The protein below binds the small molecule below.
Small molecule (SMILES): O=C(O)CO

Sequence of chain 1.B:
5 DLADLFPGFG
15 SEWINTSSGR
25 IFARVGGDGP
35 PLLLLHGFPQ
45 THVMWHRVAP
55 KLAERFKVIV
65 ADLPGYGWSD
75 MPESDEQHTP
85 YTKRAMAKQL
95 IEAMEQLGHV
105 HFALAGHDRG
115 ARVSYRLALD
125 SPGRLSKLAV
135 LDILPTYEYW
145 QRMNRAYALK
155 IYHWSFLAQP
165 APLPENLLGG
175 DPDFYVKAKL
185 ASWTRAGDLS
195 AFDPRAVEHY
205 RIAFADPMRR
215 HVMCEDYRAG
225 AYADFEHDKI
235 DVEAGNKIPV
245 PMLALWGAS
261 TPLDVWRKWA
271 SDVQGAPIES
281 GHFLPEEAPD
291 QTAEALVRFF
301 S

Binding-site contacts:
Ligand atom OXT contacts residue ILE137 of chain 1.B at 3.9 Å.
Ligand atom CA contacts residue ARG113 of chain 1.B at 4.2 Å.
Ligand atom C contacts residue TYR221 of chain 1.B at 4.4 Å (hydrophobic).
Ligand atom CA contacts residue TYR221 of chain 1.B at 3.4 Å (hydrophobic).
Ligand atom O2 contacts residue ASP112 of chain 1.B at 4.0 Å.
Ligand atom C contacts residue ASP112 of chain 1.B at 3.1 Å.
Ligand atom CA contacts residue ASP112 of chain 1.B at 3.2 Å.
Ligand atom OXT contacts residue TRP158 of chain 1.B at 4.2 Å.
Ligand atom O contacts residue ASP112 of chain 1.B at 3.4 Å (salt-bridge).
Ligand atom OXT contacts residue ARG116 of chain 1.B at 2.7 Å (salt-bridge).
Ligand atom OXT contacts residue ASP136 of chain 1.B at 4.3 Å.
Ligand atom OXT contacts residue HIS282 of chain 1.B at 4.3 Å.
Ligand atom OXT contacts residue TYR143 of chain 1.B at 4.0 Å.
Ligand atom O contacts residue TRP158 of chain 1.B at 4.0 Å.
Ligand atom O contacts residue ARG116 of chain 1.B at 2.7 Å (salt-bridge).
Ligand atom CA contacts residue HIS157 of chain 1.B at 3.6 Å.
Ligand atom O2 contacts residue HIS157 of chain 1.B at 3.5 Å (h-bond).
Ligand atom O2 contacts residue TRP158 of chain 1.B at 3.1 Å (h-bond).
Ligand atom OXT contacts residue ASP112 of chain 1.B at 3.4 Å (salt-bridge).
Ligand atom CA contacts residue TRP158 of chain 1.B at 3.1 Å (hydrophobic).
Ligand atom O contacts residue ARG113 of chain 1.B at 3.2 Å (salt-bridge).
Ligand atom C contacts residue ARG116 of chain 1.B at 3.2 Å.
Ligand atom O2 contacts residue ILE155 of chain 1.B at 4.4 Å.
Ligand atom O contacts residue TYR221 of chain 1.B at 4.3 Å.
Ligand atom CA contacts residue ARG116 of chain 1.B at 4.5 Å.
Ligand atom C contacts residue TRP158 of chain 1.B at 3.9 Å (hydrophobic).
Ligand atom O2 contacts residue TYR143 of chain 1.B at 4.2 Å.
Ligand atom C contacts residue ARG113 of chain 1.B at 4.0 Å.